Sequence of chain 3.A:
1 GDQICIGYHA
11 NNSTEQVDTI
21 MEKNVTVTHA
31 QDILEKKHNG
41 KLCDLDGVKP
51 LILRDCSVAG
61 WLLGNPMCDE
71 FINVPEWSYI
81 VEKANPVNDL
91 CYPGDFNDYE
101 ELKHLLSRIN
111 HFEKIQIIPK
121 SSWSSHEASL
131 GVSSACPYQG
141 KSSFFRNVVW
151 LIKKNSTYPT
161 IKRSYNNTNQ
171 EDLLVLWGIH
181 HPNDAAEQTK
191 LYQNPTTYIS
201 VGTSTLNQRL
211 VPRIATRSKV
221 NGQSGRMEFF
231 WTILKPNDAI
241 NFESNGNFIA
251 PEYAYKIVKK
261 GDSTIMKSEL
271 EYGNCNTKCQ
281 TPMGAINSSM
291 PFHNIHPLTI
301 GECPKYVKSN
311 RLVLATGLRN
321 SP

Sequence of chain 2.A:
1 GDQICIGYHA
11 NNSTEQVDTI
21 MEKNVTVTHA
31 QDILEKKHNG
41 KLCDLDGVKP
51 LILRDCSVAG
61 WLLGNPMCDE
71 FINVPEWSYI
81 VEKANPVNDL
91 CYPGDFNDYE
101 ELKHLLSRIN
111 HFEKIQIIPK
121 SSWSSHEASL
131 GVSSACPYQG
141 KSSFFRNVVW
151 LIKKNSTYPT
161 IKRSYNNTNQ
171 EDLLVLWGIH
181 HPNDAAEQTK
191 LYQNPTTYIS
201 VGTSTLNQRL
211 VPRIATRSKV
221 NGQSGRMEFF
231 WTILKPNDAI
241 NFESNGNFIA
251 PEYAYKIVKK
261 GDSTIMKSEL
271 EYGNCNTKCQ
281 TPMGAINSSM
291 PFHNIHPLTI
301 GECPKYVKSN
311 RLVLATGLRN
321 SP

This protein binds this small molecule.
Small molecule (SMILES): CC(=O)N[C@H]1[C@H](O[C@H]2[C@H](O)[C@@H](NC(C)=O)CO[C@@H]2CO[C@@H]2O[C@@H](C)[C@@H](O)[C@@H](O)[C@@H]2O)O[C@H](CO)[C@@H](O[C@@H]2O[C@H](CO)[C@@H](O)[C@H](O)[C@@H]2O)[C@@H]1O

Binding-site contacts:
Ligand atom C7 contacts residue ASN237 of chain 3.A at 3.8 Å.
Ligand atom C3 contacts residue ASN166 of chain 3.A at 3.8 Å.
Ligand atom C4 contacts residue ASN237 of chain 3.A at 4.2 Å.
Ligand atom C1 contacts residue ASN166 of chain 3.A at 1.4 Å.
Ligand atom C5 contacts residue ASN237 of chain 3.A at 3.6 Å.
Ligand atom C4 contacts residue ASN166 of chain 3.A at 4.2 Å.
Ligand atom N2 contacts residue ASN166 of chain 3.A at 2.8 Å (h-bond).
Ligand atom C8 contacts residue SER218 of chain 2.A at 3.4 Å.
Ligand atom O4 contacts residue ASN237 of chain 3.A at 4.1 Å.
Ligand atom C2 contacts residue ASN166 of chain 3.A at 2.5 Å.
Ligand atom O5 contacts residue ASN237 of chain 3.A at 4.4 Å.
Ligand atom C1 contacts residue ASN237 of chain 3.A at 4.0 Å.
Ligand atom C6 contacts residue ASN237 of chain 3.A at 4.3 Å.
Ligand atom O5 contacts residue ASN166 of chain 3.A at 2.3 Å (h-bond).
Ligand atom N2 contacts residue ASN237 of chain 3.A at 3.2 Å (h-bond).
Ligand atom C3 contacts residue ASN237 of chain 3.A at 4.0 Å.
Ligand atom C7 contacts residue ASN166 of chain 3.A at 4.1 Å.
Ligand atom C5 contacts residue ASN166 of chain 3.A at 3.6 Å.
Ligand atom C2 contacts residue ASN237 of chain 3.A at 3.9 Å.
Ligand atom O7 contacts residue ASN237 of chain 3.A at 3.5 Å (h-bond).
Ligand atom C8 contacts residue ASP238 of chain 3.A at 4.4 Å.
Ligand atom C8 contacts residue ALA239 of chain 3.A at 4.0 Å (hydrophobic).
Ligand atom C8 contacts residue ASN237 of chain 3.A at 4.1 Å.